A small-molecule ligand and the protein it binds are described below.
Small molecule (SMILES): CO[C@@H]1[C@@H](O)[C@H](C)O[C@@H](O[C@H]2[C@@H](O[C@@H]3CO[C@@H](O[C@H]4[C@@H](O[C@H]5O[C@H](C)[C@@H](O)[C@H](O[C@H]6O[C@H](CO)[C@@H](O)[C@H](O)[C@@H]6O)[C@@H]5O)[C@H](O[C@H]5O[C@H](CO)[C@H](O)[C@H](O)[C@H]5O)[C@H](O[C@H]5[C@H](O[C@@H]6OC[C@@H](O)[C@H](O)[C@H]6O)[C@@H](CO)OC[C@@H]5O)O[C@H]4C)[C@H](O)[C@H]3O)O[C@@H](C)[C@H](O)[C@H]2O)[C@@H]1OC

Binding-site contacts:
Ligand atom C2 contacts residue ALA292 of chain 1.A at 4.4 Å (hydrophobic).
Ligand atom C1 contacts residue GLY288 of chain 1.A at 4.4 Å.
Ligand atom C5 contacts residue ASN279 of chain 1.A at 3.6 Å.
Ligand atom C4 contacts residue ASN279 of chain 1.A at 4.1 Å.
Ligand atom O5 contacts residue ASN279 of chain 1.A at 2.3 Å (h-bond).
Ligand atom C6 contacts residue 7CV5 of chain 3.F at 3.6 Å.
Ligand atom O2 contacts residue THR390 of chain 1.A at 4.4 Å.
Ligand atom C1 contacts residue THR390 of chain 1.A at 4.0 Å.
Ligand atom O3 contacts residue THR390 of chain 1.A at 2.9 Å (h-bond).
Ligand atom O6 contacts residue GLY288 of chain 1.A at 3.3 Å.
Ligand atom O5 contacts residue PRO392 of chain 1.A at 3.8 Å.
Ligand atom O2 contacts residue ALA290 of chain 1.A at 4.1 Å.
Ligand atom C2 contacts residue ASN279 of chain 1.A at 2.3 Å.
Ligand atom O6 contacts residue PRO392 of chain 1.A at 3.7 Å.
Ligand atom C6 contacts residue GLY288 of chain 1.A at 4.1 Å.
Ligand atom O5 contacts residue GLY288 of chain 1.A at 4.2 Å.
Ligand atom O2 contacts residue THR289 of chain 1.A at 4.3 Å.
Ligand atom C3 contacts residue THR390 of chain 1.A at 3.7 Å.
Ligand atom O2 contacts residue ALA292 of chain 1.A at 3.9 Å.
Ligand atom O6 contacts residue 7CV5 of chain 3.F at 3.1 Å (h-bond).
Ligand atom C4 contacts residue THR390 of chain 1.A at 4.0 Å.
Ligand atom C3 contacts residue ASN279 of chain 1.A at 3.7 Å.
Ligand atom C3 contacts residue 7CV5 of chain 3.F at 4.3 Å.
Ligand atom O3 contacts residue ASP388 of chain 1.A at 4.4 Å.
Ligand atom C6 contacts residue ALA290 of chain 1.A at 3.8 Å (hydrophobic).
Ligand atom C1 contacts residue 7CV5 of chain 3.F at 4.4 Å.
Ligand atom O2 contacts residue 7CV5 of chain 3.F at 4.3 Å.
Ligand atom C5 contacts residue THR289 of chain 1.A at 4.2 Å.
Ligand atom O5 contacts residue ALA290 of chain 1.A at 4.0 Å.
Ligand atom O2 contacts residue ASN279 of chain 1.A at 2.8 Å (h-bond).
Ligand atom C1 contacts residue THR289 of chain 1.A at 4.0 Å.
Ligand atom C1 contacts residue ALA292 of chain 1.A at 3.8 Å (hydrophobic).
Ligand atom C1 contacts residue ASN279 of chain 1.A at 1.4 Å.
Ligand atom O6 contacts residue ALA292 of chain 1.A at 4.1 Å.
Ligand atom C5 contacts residue GLY288 of chain 1.A at 4.0 Å.
Ligand atom C3 contacts residue THR289 of chain 1.A at 3.9 Å.
Ligand atom C6 contacts residue PRO392 of chain 1.A at 4.0 Å (hydrophobic).
Ligand atom C2 contacts residue THR390 of chain 1.A at 3.9 Å.
Ligand atom O5 contacts residue THR390 of chain 1.A at 4.2 Å.
Ligand atom C2 contacts residue THR289 of chain 1.A at 4.3 Å.

Sequence of chain 1.A:
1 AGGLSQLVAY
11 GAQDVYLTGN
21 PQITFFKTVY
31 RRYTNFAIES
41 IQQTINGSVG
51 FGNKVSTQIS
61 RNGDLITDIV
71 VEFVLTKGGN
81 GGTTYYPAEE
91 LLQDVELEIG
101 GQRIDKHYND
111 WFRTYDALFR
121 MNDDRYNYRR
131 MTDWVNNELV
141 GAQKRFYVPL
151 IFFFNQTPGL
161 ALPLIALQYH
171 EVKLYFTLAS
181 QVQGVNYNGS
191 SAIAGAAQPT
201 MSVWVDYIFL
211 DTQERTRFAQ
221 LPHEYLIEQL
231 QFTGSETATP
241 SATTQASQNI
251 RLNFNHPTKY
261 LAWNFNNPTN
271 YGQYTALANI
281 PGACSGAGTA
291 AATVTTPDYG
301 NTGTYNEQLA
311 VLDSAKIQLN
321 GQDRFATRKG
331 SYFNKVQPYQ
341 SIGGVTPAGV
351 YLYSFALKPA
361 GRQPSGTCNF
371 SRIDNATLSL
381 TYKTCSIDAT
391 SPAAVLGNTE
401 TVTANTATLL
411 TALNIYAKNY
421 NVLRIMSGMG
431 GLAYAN